Binding-site contacts:
Ligand atom O17 contacts residue ALA93 of chain 1.V at 3.7 Å.
Ligand atom C31 contacts residue ARG92 of chain 1.V at 4.4 Å.
Ligand atom C31 contacts residue LYS90 of chain 1.V at 3.9 Å.
Ligand atom C31 contacts residue GLY91 of chain 1.V at 3.3 Å.
Ligand atom N23 contacts residue ASP94 of chain 1.V at 4.2 Å.
Ligand atom C16 contacts residue ALA93 of chain 1.V at 4.4 Å (hydrophobic).
Ligand atom C29 contacts residue GLY91 of chain 1.V at 4.4 Å.
Ligand atom N23 contacts residue ARG95 of chain 1.V at 3.7 Å.
Ligand atom O19 contacts residue ALA93 of chain 1.V at 3.7 Å.
Ligand atom C21 contacts residue ILE85 of chain 1.V at 4.4 Å (hydrophobic).
Ligand atom O27 contacts residue ALA93 of chain 1.V at 3.5 Å (h-bond).
Ligand atom O06 contacts residue GLY91 of chain 1.V at 4.0 Å.
Ligand atom O27 contacts residue ARG92 of chain 1.V at 3.4 Å.
Ligand atom N11 contacts residue GLY91 of chain 1.V at 3.5 Å (h-bond).
Ligand atom C13 contacts residue ALA93 of chain 1.V at 4.3 Å (hydrophobic).
Ligand atom C21 contacts residue ALA93 of chain 1.V at 4.3 Å (hydrophobic).
Ligand atom O19 contacts residue ILE85 of chain 1.V at 3.9 Å.
Ligand atom C26 contacts residue GLY91 of chain 1.V at 4.2 Å.
Ligand atom C12 contacts residue ALA93 of chain 1.V at 4.4 Å (hydrophobic).
Ligand atom C18 contacts residue ILE85 of chain 1.V at 4.3 Å (hydrophobic).
Ligand atom N33 contacts residue LYS90 of chain 1.V at 4.3 Å.
Ligand atom C18 contacts residue ALA93 of chain 1.V at 4.3 Å (hydrophobic).
Ligand atom C32 contacts residue LYS90 of chain 1.V at 4.2 Å.
Ligand atom C32 contacts residue GLY91 of chain 1.V at 3.9 Å.
Ligand atom C04 contacts residue GLY91 of chain 1.V at 4.1 Å.
Ligand atom C09 contacts residue GLY91 of chain 1.V at 3.6 Å.
Ligand atom N08 contacts residue GLY91 of chain 1.V at 2.9 Å (h-bond).
Ligand atom C30 contacts residue GLY91 of chain 1.V at 3.9 Å.
Ligand atom N23 contacts residue ILE85 of chain 1.V at 4.0 Å.
Ligand atom O20 contacts residue ALA93 of chain 1.V at 3.5 Å.
Ligand atom C15 contacts residue ALA93 of chain 1.V at 4.5 Å (hydrophobic).
Ligand atom N23 contacts residue ALA93 of chain 1.V at 3.5 Å (h-bond).
Ligand atom O27 contacts residue GLY91 of chain 1.V at 3.6 Å.

Sequence of chain 1.V:
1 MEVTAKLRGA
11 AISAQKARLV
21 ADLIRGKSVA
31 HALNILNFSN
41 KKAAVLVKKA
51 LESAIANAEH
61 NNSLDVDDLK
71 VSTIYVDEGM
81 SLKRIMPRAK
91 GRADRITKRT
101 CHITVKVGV

This small molecule binds to this protein.
Small molecule (SMILES): NCCC[C@H](N)CC(=O)NCCC[C@H](N)CC(=O)NCCC[C@H](N)CC(=O)N[C@@H]1[C@H](O)[C@@H](OC(N)=O)[C@@H](CO)O[C@H]1NC1=N[C@@H]2C(=O)NC[C@@H](O)[C@H]2N1